This protein binds this small molecule.
Small molecule (SMILES): CC(=O)N[C@@H]1[C@@H](O)[C@H](O)[C@@H](CO)O[C@H]1O

Binding-site contacts:
Ligand atom O7 contacts residue ASN280 of chain 1.A at 3.8 Å.
Ligand atom O7 contacts residue GLY50 of chain 1.A at 4.4 Å.
Ligand atom C8 contacts residue GLY50 of chain 1.A at 3.6 Å.
Ligand atom C2 contacts residue ASN280 of chain 1.A at 2.5 Å.
Ligand atom C7 contacts residue GLY50 of chain 1.A at 4.3 Å.
Ligand atom N2 contacts residue ASN280 of chain 1.A at 2.9 Å (h-bond).
Ligand atom C4 contacts residue ASN280 of chain 1.A at 4.4 Å.
Ligand atom C1 contacts residue ASN280 of chain 1.A at 1.5 Å.
Ligand atom O5 contacts residue ASN280 of chain 1.A at 2.5 Å (h-bond).
Ligand atom C5 contacts residue ASN280 of chain 1.A at 3.8 Å.
Ligand atom C3 contacts residue ASN280 of chain 1.A at 3.9 Å.
Ligand atom C7 contacts residue ASN280 of chain 1.A at 3.5 Å.
Ligand atom O6 contacts residue NAG1 of chain 1.T at 4.4 Å.

Sequence of chain 1.A:
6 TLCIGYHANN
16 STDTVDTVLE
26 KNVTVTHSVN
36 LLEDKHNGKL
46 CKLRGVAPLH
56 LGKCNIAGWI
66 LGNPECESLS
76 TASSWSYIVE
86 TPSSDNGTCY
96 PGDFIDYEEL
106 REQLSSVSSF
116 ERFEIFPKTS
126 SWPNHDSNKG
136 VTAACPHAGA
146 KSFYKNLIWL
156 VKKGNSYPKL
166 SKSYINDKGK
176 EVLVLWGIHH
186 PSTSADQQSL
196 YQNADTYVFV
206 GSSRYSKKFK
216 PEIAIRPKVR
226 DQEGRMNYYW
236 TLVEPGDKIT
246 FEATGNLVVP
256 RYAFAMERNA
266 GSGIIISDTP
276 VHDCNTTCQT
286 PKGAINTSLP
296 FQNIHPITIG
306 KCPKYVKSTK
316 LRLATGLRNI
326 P